The small molecule below binds the protein below.
Small molecule (SMILES): Nc1nc2[nH]cnc2c(=O)[nH]1

Binding-site contacts:
Ligand atom N9 contacts residue ASN58 of chain 1.HB at 4.5 Å.
Ligand atom C8 contacts residue ASN58 of chain 1.HB at 4.5 Å.
Ligand atom N9 contacts residue ARG59 of chain 1.HB at 4.0 Å.
Ligand atom C8 contacts residue ARG59 of chain 1.HB at 3.8 Å.

Sequence of chain 1.HB:
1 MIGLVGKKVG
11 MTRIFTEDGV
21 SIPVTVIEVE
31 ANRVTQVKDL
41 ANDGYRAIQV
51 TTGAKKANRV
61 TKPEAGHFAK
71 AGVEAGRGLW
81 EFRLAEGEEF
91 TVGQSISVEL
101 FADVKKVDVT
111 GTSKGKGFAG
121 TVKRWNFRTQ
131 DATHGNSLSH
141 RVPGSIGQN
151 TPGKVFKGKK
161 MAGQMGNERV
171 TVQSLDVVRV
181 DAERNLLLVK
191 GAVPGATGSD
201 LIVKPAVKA